Binding-site contacts:
Ligand atom O5 contacts residue LYS205 of chain 1.A at 3.4 Å.
Ligand atom C1 contacts residue ASN202 of chain 1.A at 1.4 Å.
Ligand atom C5 contacts residue ASN202 of chain 1.A at 3.6 Å.
Ligand atom C1 contacts residue LYS205 of chain 1.A at 3.9 Å.
Ligand atom C2 contacts residue ASN202 of chain 1.A at 2.5 Å.
Ligand atom O6 contacts residue LYS208 of chain 1.A at 3.5 Å (salt-bridge).
Ligand atom C8 contacts residue ASN202 of chain 1.A at 4.4 Å.
Ligand atom C3 contacts residue ASN202 of chain 1.A at 3.8 Å.
Ligand atom C4 contacts residue ASN202 of chain 1.A at 4.2 Å.
Ligand atom O5 contacts residue ASN202 of chain 1.A at 2.4 Å (h-bond).
Ligand atom C6 contacts residue LYS205 of chain 1.A at 4.4 Å.
Ligand atom C1 contacts residue THR204 of chain 1.A at 4.2 Å.
Ligand atom C5 contacts residue LYS205 of chain 1.A at 4.4 Å.
Ligand atom O6 contacts residue LYS205 of chain 1.A at 4.3 Å.
Ligand atom C7 contacts residue ASN202 of chain 1.A at 3.9 Å.
Ligand atom N2 contacts residue ASN202 of chain 1.A at 2.9 Å (h-bond).

Sequence of chain 1.A:
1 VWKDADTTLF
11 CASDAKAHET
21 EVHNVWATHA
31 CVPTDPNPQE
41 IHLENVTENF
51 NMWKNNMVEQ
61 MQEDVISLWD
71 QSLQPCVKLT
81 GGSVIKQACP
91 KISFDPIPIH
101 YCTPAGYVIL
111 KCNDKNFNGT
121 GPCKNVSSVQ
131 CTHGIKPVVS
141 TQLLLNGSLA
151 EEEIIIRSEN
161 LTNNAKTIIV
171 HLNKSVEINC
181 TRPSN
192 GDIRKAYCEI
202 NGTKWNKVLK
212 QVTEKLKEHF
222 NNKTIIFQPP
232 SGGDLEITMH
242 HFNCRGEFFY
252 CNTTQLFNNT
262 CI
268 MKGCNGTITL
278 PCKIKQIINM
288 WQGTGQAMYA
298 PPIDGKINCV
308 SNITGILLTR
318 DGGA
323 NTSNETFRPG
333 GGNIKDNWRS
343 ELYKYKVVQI

This protein binds this small molecule.
Small molecule (SMILES): CC(=O)N[C@@H]1[C@@H](O)[C@H](O)[C@@H](CO)O[C@H]1O